Sequence of chain 1.A:
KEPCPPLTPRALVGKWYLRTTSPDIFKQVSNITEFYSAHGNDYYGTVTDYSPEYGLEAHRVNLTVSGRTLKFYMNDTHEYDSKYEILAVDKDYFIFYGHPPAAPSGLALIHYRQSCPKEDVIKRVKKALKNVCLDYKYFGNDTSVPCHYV

Binding-site contacts:
Ligand atom C5 contacts residue ALA62 of chain 1.A at 3.9 Å (hydrophobic).
Ligand atom C2 contacts residue ASP80 of chain 1.A at 3.8 Å.
Ligand atom O3 contacts residue ALA62 of chain 1.A at 4.3 Å.
Ligand atom C3 contacts residue ALA62 of chain 1.A at 3.6 Å (hydrophobic).
Ligand atom C7 contacts residue ASN79 of chain 1.A at 4.3 Å.
Ligand atom C3 contacts residue ASN79 of chain 1.A at 3.8 Å.
Ligand atom C1 contacts residue ARG64 of chain 1.A at 4.0 Å.
Ligand atom O5 contacts residue HIS63 of chain 1.A at 4.0 Å.
Ligand atom C2 contacts residue ALA62 of chain 1.A at 4.3 Å (hydrophobic).
Ligand atom O5 contacts residue ARG64 of chain 1.A at 3.4 Å (salt-bridge).
Ligand atom C4 contacts residue ASN79 of chain 1.A at 4.1 Å.
Ligand atom C1 contacts residue HIS63 of chain 1.A at 4.1 Å.
Ligand atom C5 contacts residue ASN79 of chain 1.A at 3.6 Å.
Ligand atom N2 contacts residue ASP80 of chain 1.A at 2.9 Å (salt-bridge).
Ligand atom C2 contacts residue ASN79 of chain 1.A at 2.6 Å.
Ligand atom C8 contacts residue ASP80 of chain 1.A at 3.5 Å.
Ligand atom O6 contacts residue ARG64 of chain 1.A at 3.2 Å (salt-bridge).
Ligand atom C4 contacts residue ALA62 of chain 1.A at 4.2 Å (hydrophobic).
Ligand atom C6 contacts residue ARG64 of chain 1.A at 3.6 Å.
Ligand atom C7 contacts residue ASP80 of chain 1.A at 3.7 Å.
Ligand atom C1 contacts residue ASP80 of chain 1.A at 3.9 Å.
Ligand atom O5 contacts residue ALA62 of chain 1.A at 4.4 Å.
Ligand atom C3 contacts residue ASP80 of chain 1.A at 4.3 Å.
Ligand atom C1 contacts residue ASN79 of chain 1.A at 1.4 Å.
Ligand atom C1 contacts residue ALA62 of chain 1.A at 4.1 Å (hydrophobic).
Ligand atom C5 contacts residue ARG64 of chain 1.A at 3.9 Å.
Ligand atom C6 contacts residue HIS63 of chain 1.A at 4.2 Å.
Ligand atom O4 contacts residue ALA62 of chain 1.A at 4.3 Å.
Ligand atom O5 contacts residue ASN79 of chain 1.A at 2.2 Å (h-bond).
Ligand atom C5 contacts residue HIS63 of chain 1.A at 4.1 Å.
Ligand atom N2 contacts residue ASN79 of chain 1.A at 3.4 Å (h-bond).

This protein binds this small molecule.
Small molecule (SMILES): CC(=O)N[C@@H]1[C@@H](O)[C@H](O)[C@@H](CO)O[C@H]1O